Binding-site contacts:
Ligand atom C6 contacts residue ASN341 of chain 8.A at 4.0 Å.
Ligand atom C8 contacts residue ASN341 of chain 8.A at 3.3 Å.
Ligand atom O7 contacts residue GLY336 of chain 8.A at 3.2 Å (h-bond).
Ligand atom C4 contacts residue ASN341 of chain 8.A at 4.2 Å.
Ligand atom C8 contacts residue GLY336 of chain 8.A at 3.7 Å.
Ligand atom O7 contacts residue ASN342 of chain 8.A at 3.9 Å.
Ligand atom C2 contacts residue ASN341 of chain 8.A at 2.6 Å.
Ligand atom C7 contacts residue GLY336 of chain 8.A at 3.5 Å.
Ligand atom C6 contacts residue SER338 of chain 8.A at 3.9 Å.
Ligand atom C5 contacts residue SER338 of chain 8.A at 4.0 Å.
Ligand atom C8 contacts residue ALA334 of chain 8.A at 4.1 Å (hydrophobic).
Ligand atom O4 contacts residue GLY336 of chain 8.A at 4.3 Å.
Ligand atom C6 contacts residue PHE337 of chain 8.A at 3.9 Å (hydrophobic).
Ligand atom O5 contacts residue SER338 of chain 8.A at 3.5 Å.
Ligand atom C6 contacts residue SER338 of chain 8.A at 4.4 Å.
Ligand atom C5 contacts residue ASN341 of chain 8.A at 3.6 Å.
Ligand atom C3 contacts residue GLY336 of chain 8.A at 4.1 Å.
Ligand atom O7 contacts residue PRO335 of chain 8.A at 3.3 Å.
Ligand atom C8 contacts residue PHE337 of chain 8.A at 3.6 Å (hydrophobic).
Ligand atom O7 contacts residue ASN341 of chain 8.A at 4.1 Å.
Ligand atom N2 contacts residue GLY336 of chain 8.A at 4.4 Å.
Ligand atom C1 contacts residue GLY336 of chain 8.A at 4.2 Å.
Ligand atom C7 contacts residue ASN341 of chain 8.A at 3.3 Å.
Ligand atom C5 contacts residue GLY336 of chain 8.A at 4.2 Å.
Ligand atom C7 contacts residue PRO335 of chain 8.A at 4.1 Å (hydrophobic).
Ligand atom O5 contacts residue SER338 of chain 8.A at 4.1 Å.
Ligand atom C1 contacts residue ASN341 of chain 8.A at 1.4 Å.
Ligand atom C5 contacts residue PHE337 of chain 8.A at 4.3 Å (hydrophobic).
Ligand atom C5 contacts residue ASN341 of chain 8.A at 4.3 Å.
Ligand atom C1 contacts residue SER338 of chain 8.A at 3.8 Å.
Ligand atom C8 contacts residue PRO335 of chain 8.A at 4.2 Å (hydrophobic).
Ligand atom C3 contacts residue ASN341 of chain 8.A at 3.9 Å.
Ligand atom N2 contacts residue ASN341 of chain 8.A at 3.2 Å (h-bond).
Ligand atom O5 contacts residue ASN341 of chain 8.A at 2.3 Å (h-bond).

This small molecule binds to this protein.
Small molecule (SMILES): CC(=O)N[C@H]1[C@H](O[C@H]2[C@H](O)[C@@H](NC(C)=O)CO[C@@H]2CO[C@H]2O[C@@H](C)[C@@H](O)[C@@H](O)[C@@H]2O)O[C@H](CO)[C@@H](O)[C@@H]1O

Sequence of chain 8.A:
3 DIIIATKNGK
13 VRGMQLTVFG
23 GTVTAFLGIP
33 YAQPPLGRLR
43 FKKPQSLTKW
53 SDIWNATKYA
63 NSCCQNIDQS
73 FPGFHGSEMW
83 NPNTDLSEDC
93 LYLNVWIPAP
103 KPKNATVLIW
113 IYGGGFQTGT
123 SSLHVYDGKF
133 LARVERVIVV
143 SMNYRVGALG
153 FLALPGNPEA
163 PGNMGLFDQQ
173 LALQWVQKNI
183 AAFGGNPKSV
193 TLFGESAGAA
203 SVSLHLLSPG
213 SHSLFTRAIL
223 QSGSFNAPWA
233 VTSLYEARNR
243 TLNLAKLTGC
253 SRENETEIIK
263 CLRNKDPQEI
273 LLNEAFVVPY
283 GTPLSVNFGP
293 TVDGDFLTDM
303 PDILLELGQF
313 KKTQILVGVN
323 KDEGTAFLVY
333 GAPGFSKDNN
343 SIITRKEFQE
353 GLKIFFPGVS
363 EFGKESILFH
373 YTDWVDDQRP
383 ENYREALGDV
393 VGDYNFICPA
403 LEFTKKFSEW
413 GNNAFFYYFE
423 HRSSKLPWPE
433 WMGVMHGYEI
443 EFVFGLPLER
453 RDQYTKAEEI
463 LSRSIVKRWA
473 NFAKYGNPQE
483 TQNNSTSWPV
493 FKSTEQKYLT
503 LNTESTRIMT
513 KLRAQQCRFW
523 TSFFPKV